Binding-site contacts:
Ligand atom C10 contacts residue SER87 of chain 1.A at 3.2 Å.
Ligand atom C25 contacts residue VAL131 of chain 1.A at 3.6 Å (hydrophobic).
Ligand atom C30 contacts residue SER87 of chain 1.A at 3.4 Å.
Ligand atom N08 contacts residue LEU128 of chain 1.A at 3.7 Å.
Ligand atom C27 contacts residue LEU128 of chain 1.A at 3.7 Å (hydrophobic).
Ligand atom O04 contacts residue TYR121 of chain 1.A at 2.5 Å (h-bond).
Ligand atom O01 contacts residue ILE124 of chain 1.A at 3.5 Å.
Ligand atom N07 contacts residue THR86 of chain 1.A at 3.3 Å (h-bond).
Ligand atom C34 contacts residue CYS82 of chain 1.A at 3.4 Å (hydrophobic).
Ligand atom C12 contacts residue SER87 of chain 1.A at 3.6 Å.
Ligand atom O05 contacts residue TYR121 of chain 1.A at 3.1 Å (h-bond).
Ligand atom O05 contacts residue TYR271 of chain 1.A at 2.6 Å (h-bond).
Ligand atom C13 contacts residue THR86 of chain 1.A at 3.2 Å.
Ligand atom N08 contacts residue THR86 of chain 1.A at 3.4 Å (h-bond).
Ligand atom C14 contacts residue CYS83 of chain 1.A at 3.2 Å (hydrophobic).
Ligand atom C10 contacts residue THR86 of chain 1.A at 3.7 Å.
Ligand atom C36 contacts residue CYS82 of chain 1.A at 3.7 Å (hydrophobic).
Ligand atom C32 contacts residue CYS82 of chain 1.A at 3.6 Å (hydrophobic).
Ligand atom C15 contacts residue CYS83 of chain 1.A at 3.8 Å (hydrophobic).
Ligand atom C33 contacts residue ILE146 of chain 1.A at 3.7 Å (hydrophobic).
Ligand atom C09 contacts residue MET162 of chain 1.A at 3.5 Å (hydrophobic).
Ligand atom C29 contacts residue GLN84 of chain 1.A at 3.7 Å.
Ligand atom C24 contacts residue ILE124 of chain 1.A at 3.6 Å (hydrophobic).
Ligand atom O02 contacts residue CYS83 of chain 1.A at 3.6 Å (h-bond).
Ligand atom O05 contacts residue HIS247 of chain 1.A at 2.5 Å (h-bond).
Ligand atom C29 contacts residue PHE80 of chain 1.A at 3.6 Å (hydrophobic).
Ligand atom C21 contacts residue MET162 of chain 1.A at 3.6 Å (hydrophobic).
Ligand atom C15 contacts residue SER87 of chain 1.A at 3.3 Å.
Ligand atom C19 contacts residue LEU128 of chain 1.A at 3.7 Å (hydrophobic).
Ligand atom O04 contacts residue SER87 of chain 1.A at 2.4 Å (h-bond).
Ligand atom C27 contacts residue MET127 of chain 1.A at 3.7 Å (hydrophobic).
Ligand atom C22 contacts residue HIS247 of chain 1.A at 3.6 Å.
Ligand atom C30 contacts residue TYR121 of chain 1.A at 3.2 Å (hydrophobic).
Ligand atom C11 contacts residue THR86 of chain 1.A at 3.7 Å.
Ligand atom C17 contacts residue HIS247 of chain 1.A at 3.8 Å.
Ligand atom C21 contacts residue PHE125 of chain 1.A at 3.6 Å (hydrophobic).
Ligand atom O03 contacts residue HIS247 of chain 1.A at 3.2 Å.
Ligand atom C30 contacts residue HIS247 of chain 1.A at 3.5 Å.
Ligand atom C36 contacts residue VAL62 of chain 1.A at 3.4 Å (hydrophobic).
Ligand atom C26 contacts residue VAL139 of chain 1.A at 3.5 Å (hydrophobic).

A protein and the small-molecule ligand that binds it are described below.
Small molecule (SMILES): CC[C@@H](Oc1cccc(CN(CCCOc2ccc(OC)cc2)c2nc3ccccc3o2)c1)C(=O)O

Sequence of chain 1.A:
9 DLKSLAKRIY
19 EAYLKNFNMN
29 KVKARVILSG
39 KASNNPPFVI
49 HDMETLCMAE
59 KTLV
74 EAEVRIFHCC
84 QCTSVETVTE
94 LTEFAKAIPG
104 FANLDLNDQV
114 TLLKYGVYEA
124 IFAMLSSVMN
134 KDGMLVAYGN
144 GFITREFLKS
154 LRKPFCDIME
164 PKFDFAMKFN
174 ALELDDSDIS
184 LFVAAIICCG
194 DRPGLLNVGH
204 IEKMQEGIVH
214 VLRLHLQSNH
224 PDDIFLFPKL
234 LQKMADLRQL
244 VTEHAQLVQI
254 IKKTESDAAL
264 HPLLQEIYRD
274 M